Binding-site contacts:
Ligand atom C21 contacts residue LYS142 of chain 1.A at 3.2 Å.
Ligand atom CL1 contacts residue THR85 of chain 1.A at 3.4 Å.
Ligand atom N10 contacts residue TYR87 of chain 1.A at 3.6 Å.
Ligand atom CL1 contacts residue LEU65 of chain 1.A at 3.7 Å.
Ligand atom N15 contacts residue LEU145 of chain 1.A at 3.6 Å.
Ligand atom C13 contacts residue HIS88 of chain 1.A at 3.8 Å.
Ligand atom C09 contacts residue THR85 of chain 1.A at 3.7 Å.
Ligand atom C07 contacts residue THR85 of chain 1.A at 3.6 Å.
Ligand atom CL1 contacts residue LYS37 of chain 1.A at 3.7 Å.
Ligand atom N11 contacts residue TYR87 of chain 1.A at 3.9 Å.
Ligand atom C13 contacts residue VAL16 of chain 1.A at 3.3 Å (hydrophobic).
Ligand atom C09 contacts residue ALA35 of chain 1.A at 3.2 Å (hydrophobic).
Ligand atom C16 contacts residue LEU145 of chain 1.A at 3.6 Å (hydrophobic).
Ligand atom N11 contacts residue HIS88 of chain 1.A at 3.9 Å.
Ligand atom C02 contacts residue LEU65 of chain 1.A at 3.4 Å (hydrophobic).
Ligand atom N15 contacts residue VAL24 of chain 1.A at 3.7 Å.
Ligand atom N17 contacts residue VAL16 of chain 1.A at 2.8 Å.
Ligand atom C09 contacts residue HIS86 of chain 1.A at 3.2 Å.
Ligand atom C12 contacts residue HIS88 of chain 1.A at 3.2 Å.
Ligand atom C14 contacts residue LEU145 of chain 1.A at 4.0 Å (hydrophobic).
Ligand atom C03 contacts residue LYS37 of chain 1.A at 3.9 Å.
Ligand atom C13 contacts residue TYR87 of chain 1.A at 4.0 Å (hydrophobic).
Ligand atom N10 contacts residue HIS88 of chain 1.A at 3.2 Å (h-bond).
Ligand atom C14 contacts residue VAL16 of chain 1.A at 3.3 Å (hydrophobic).
Ligand atom C12 contacts residue TYR87 of chain 1.A at 3.4 Å (hydrophobic).
Ligand atom C06 contacts residue LEU65 of chain 1.A at 3.9 Å (hydrophobic).
Ligand atom C06 contacts residue LEU145 of chain 1.A at 3.5 Å (hydrophobic).
Ligand atom N10 contacts residue HIS86 of chain 1.A at 3.4 Å (h-bond).
Ligand atom C08 contacts residue ALA35 of chain 1.A at 3.7 Å (hydrophobic).
Ligand atom N10 contacts residue ALA35 of chain 1.A at 3.4 Å.
Ligand atom CL1 contacts residue LEU83 of chain 1.A at 3.6 Å.
Ligand atom C07 contacts residue LEU65 of chain 1.A at 3.3 Å (hydrophobic).
Ligand atom C09 contacts residue LEU145 of chain 1.A at 3.5 Å (hydrophobic).
Ligand atom N11 contacts residue LEU145 of chain 1.A at 4.0 Å.
Ligand atom C19 contacts residue SER92 of chain 1.A at 4.0 Å.
Ligand atom C04 contacts residue ALA155 of chain 1.A at 4.0 Å (hydrophobic).
Ligand atom C13 contacts residue GLY91 of chain 1.A at 3.9 Å.
Ligand atom C18 contacts residue VAL16 of chain 1.A at 3.5 Å (hydrophobic).
Ligand atom C05 contacts residue LEU145 of chain 1.A at 3.6 Å (hydrophobic).
Ligand atom C08 contacts residue LEU145 of chain 1.A at 3.3 Å (hydrophobic).

Sequence of chain 1.A:
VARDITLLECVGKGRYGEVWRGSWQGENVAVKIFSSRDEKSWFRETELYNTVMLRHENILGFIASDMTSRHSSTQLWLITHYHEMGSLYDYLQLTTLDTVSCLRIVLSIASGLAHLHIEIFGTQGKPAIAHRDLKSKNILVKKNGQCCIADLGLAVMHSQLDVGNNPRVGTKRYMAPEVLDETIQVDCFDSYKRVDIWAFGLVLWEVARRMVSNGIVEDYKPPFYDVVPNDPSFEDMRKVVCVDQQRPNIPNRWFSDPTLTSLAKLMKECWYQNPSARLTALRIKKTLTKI

A small-molecule ligand and the protein it binds are described below.
Small molecule (SMILES): Clc1cc2cc(c1)-c1cnn3ccc(nc13)NCCOCCO2